Sequence of chain 1.D:
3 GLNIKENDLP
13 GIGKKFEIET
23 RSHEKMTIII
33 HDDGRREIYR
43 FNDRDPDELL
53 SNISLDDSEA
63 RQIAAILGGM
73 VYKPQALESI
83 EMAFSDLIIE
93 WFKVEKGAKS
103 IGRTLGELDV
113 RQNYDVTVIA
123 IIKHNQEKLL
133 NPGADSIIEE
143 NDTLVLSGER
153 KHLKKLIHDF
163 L

Binding-site contacts:
Ligand atom O1P1 contacts residue ARG113 of chain 1.C at 3.3 Å (salt-bridge).
Ligand atom O4' contacts residue LEU107 of chain 1.C at 3.4 Å (h-bond).
Ligand atom C8 contacts residue ALA136 of chain 1.C at 3.5 Å (hydrophobic).
Ligand atom N1 contacts residue VAL120 of chain 1.C at 3.0 Å (h-bond).
Ligand atom N3 contacts residue VAL112 of chain 1.C at 3.5 Å.
Ligand atom O2' contacts residue VAL112 of chain 1.C at 3.4 Å (h-bond).
Ligand atom N71 contacts residue PRO134 of chain 1.D at 3.5 Å (h-bond).
Ligand atom C41 contacts residue ARG113 of chain 1.C at 3.5 Å.
Ligand atom C81 contacts residue ALA136 of chain 1.D at 3.5 Å (hydrophobic).
Ligand atom C4' contacts residue ASP111 of chain 1.C at 3.5 Å.
Ligand atom O2P1 contacts residue GLN114 of chain 1.C at 2.8 Å (h-bond).
Ligand atom N71 contacts residue GLY135 of chain 1.D at 3.4 Å (h-bond).
Ligand atom N61 contacts residue PRO134 of chain 1.D at 3.5 Å (h-bond).
Ligand atom O4'1 contacts residue GLY108 of chain 1.D at 3.4 Å.
Ligand atom O2' contacts residue ASP111 of chain 1.C at 3.2 Å.
Ligand atom N11 contacts residue VAL120 of chain 1.D at 3.4 Å (h-bond).
Ligand atom C1'1 contacts residue LEU107 of chain 1.D at 3.4 Å (hydrophobic).
Ligand atom O2' contacts residue ARG113 of chain 1.C at 3.3 Å (salt-bridge).
Ligand atom O4' contacts residue GLY108 of chain 1.C at 3.5 Å.
Ligand atom O2' contacts residue GLN114 of chain 1.C at 3.2 Å (h-bond).
Ligand atom C61 contacts residue VAL120 of chain 1.D at 3.5 Å (hydrophobic).
Ligand atom O4'1 contacts residue ALA136 of chain 1.D at 3.5 Å.
Ligand atom C51 contacts residue ARG113 of chain 1.C at 3.3 Å.
Ligand atom C2 contacts residue ARG113 of chain 1.C at 3.5 Å.
Ligand atom C21 contacts residue VAL118 of chain 1.D at 3.5 Å (hydrophobic).
Ligand atom N3 contacts residue ARG113 of chain 1.C at 3.1 Å (salt-bridge).
Ligand atom N31 contacts residue ARG113 of chain 1.D at 3.3 Å (salt-bridge).
Ligand atom C21 contacts residue ARG113 of chain 1.D at 3.4 Å.
Ligand atom C1' contacts residue LEU107 of chain 1.C at 3.2 Å (hydrophobic).
Ligand atom O2P contacts residue GLN114 of chain 1.D at 3.4 Å (h-bond).
Ligand atom N61 contacts residue ARG113 of chain 1.C at 3.4 Å (salt-bridge).
Ligand atom O2P contacts residue ALA136 of chain 1.C at 3.5 Å.
Ligand atom C81 contacts residue ARG113 of chain 1.C at 3.3 Å.
Ligand atom O2'1 contacts residue ASP111 of chain 1.D at 2.6 Å (salt-bridge).
Ligand atom N91 contacts residue ARG113 of chain 1.C at 3.6 Å (salt-bridge).
Ligand atom N6 contacts residue PRO134 of chain 1.C at 3.5 Å (h-bond).
Ligand atom N61 contacts residue VAL120 of chain 1.D at 2.6 Å (h-bond).
Ligand atom C2 contacts residue VAL118 of chain 1.C at 3.1 Å (hydrophobic).
Ligand atom N71 contacts residue ARG113 of chain 1.C at 3.1 Å.
Ligand atom N6 contacts residue VAL120 of chain 1.C at 2.9 Å (h-bond).

Sequence of chain 1.C:
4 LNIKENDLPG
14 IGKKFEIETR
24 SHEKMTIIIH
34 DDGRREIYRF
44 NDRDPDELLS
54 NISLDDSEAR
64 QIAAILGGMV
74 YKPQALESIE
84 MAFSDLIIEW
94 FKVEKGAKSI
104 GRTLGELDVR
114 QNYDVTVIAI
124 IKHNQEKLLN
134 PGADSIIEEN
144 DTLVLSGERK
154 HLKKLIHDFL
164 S

The protein below binds the small molecule below.
Small molecule (SMILES): Nc1ncnc2c1ncn2[C@@H]1O[C@@H]2CO[P](=O)(O)O[C@H]3[C@@H](O)[C@H](n4cnc5c(N)ncnc54)O[C@@H]3CO[P](=O)(O)O[C@H]2[C@H]1O